Sequence of chain 1.B:
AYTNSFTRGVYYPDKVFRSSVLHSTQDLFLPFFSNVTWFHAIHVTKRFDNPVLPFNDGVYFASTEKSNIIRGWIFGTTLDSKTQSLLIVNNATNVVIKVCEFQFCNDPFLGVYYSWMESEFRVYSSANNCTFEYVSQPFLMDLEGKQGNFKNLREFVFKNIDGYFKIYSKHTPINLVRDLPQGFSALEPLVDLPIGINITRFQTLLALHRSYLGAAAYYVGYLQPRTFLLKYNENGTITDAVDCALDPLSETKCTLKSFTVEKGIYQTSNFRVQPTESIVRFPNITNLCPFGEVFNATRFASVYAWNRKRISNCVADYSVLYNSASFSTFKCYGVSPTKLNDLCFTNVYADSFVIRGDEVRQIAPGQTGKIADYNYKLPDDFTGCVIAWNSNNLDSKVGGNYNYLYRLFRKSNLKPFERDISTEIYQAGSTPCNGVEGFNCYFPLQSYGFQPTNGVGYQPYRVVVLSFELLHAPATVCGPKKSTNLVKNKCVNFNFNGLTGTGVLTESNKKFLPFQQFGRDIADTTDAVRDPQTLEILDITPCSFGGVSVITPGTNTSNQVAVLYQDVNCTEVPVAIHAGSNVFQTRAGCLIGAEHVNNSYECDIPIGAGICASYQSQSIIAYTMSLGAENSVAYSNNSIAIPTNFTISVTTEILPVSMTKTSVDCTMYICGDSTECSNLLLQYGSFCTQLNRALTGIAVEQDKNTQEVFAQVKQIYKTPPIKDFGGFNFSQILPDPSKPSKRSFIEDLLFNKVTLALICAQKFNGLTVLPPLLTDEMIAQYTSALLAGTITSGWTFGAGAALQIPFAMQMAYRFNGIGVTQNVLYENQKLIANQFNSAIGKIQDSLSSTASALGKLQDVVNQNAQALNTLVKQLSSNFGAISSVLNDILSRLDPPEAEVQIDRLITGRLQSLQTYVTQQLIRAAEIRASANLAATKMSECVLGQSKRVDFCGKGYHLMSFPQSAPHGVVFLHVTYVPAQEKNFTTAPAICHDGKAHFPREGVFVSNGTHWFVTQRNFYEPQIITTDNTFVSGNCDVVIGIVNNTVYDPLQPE

A small-molecule ligand and the protein it binds are described below.
Small molecule (SMILES): CC(=O)N[C@@H]1[C@@H](O)[C@H](O)[C@@H](CO)O[C@H]1O

Binding-site contacts:
Ligand atom C7 contacts residue ASN343 of chain 1.B at 4.1 Å.
Ligand atom C4 contacts residue ASN343 of chain 1.B at 4.3 Å.
Ligand atom C3 contacts residue ASN343 of chain 1.B at 3.8 Å.
Ligand atom C2 contacts residue ASN343 of chain 1.B at 2.5 Å.
Ligand atom C8 contacts residue SER371 of chain 1.B at 3.8 Å.
Ligand atom C5 contacts residue ASN343 of chain 1.B at 3.7 Å.
Ligand atom C1 contacts residue ASN343 of chain 1.B at 1.4 Å.
Ligand atom N2 contacts residue ASN343 of chain 1.B at 2.9 Å (h-bond).
Ligand atom O5 contacts residue ASN343 of chain 1.B at 2.4 Å (h-bond).